Sequence of chain 1.A:
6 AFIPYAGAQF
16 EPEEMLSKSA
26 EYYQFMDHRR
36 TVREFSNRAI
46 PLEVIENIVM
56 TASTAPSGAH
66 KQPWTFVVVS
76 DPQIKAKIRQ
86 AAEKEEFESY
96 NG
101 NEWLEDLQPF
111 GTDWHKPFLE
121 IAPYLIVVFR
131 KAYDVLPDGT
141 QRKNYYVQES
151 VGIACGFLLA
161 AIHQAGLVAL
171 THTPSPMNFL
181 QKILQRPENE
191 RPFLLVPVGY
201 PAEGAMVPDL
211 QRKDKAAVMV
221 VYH

Sequence of chain 2.A:
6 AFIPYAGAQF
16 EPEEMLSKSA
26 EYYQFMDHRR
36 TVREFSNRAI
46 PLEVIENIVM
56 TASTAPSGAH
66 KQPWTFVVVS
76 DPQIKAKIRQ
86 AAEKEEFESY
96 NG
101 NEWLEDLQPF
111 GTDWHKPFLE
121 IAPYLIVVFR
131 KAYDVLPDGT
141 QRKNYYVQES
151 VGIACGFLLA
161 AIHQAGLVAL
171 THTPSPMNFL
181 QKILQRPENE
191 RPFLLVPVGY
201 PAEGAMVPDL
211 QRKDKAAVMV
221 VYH

The protein below binds the small molecule below.
Small molecule (SMILES): N[C@@H](Cc1ccc(O)c(I)c1)C(=O)O

Binding-site contacts:
Ligand atom OF contacts residue GLY63 of chain 1.A at 4.0 Å.
Ligand atom CD contacts residue TRP103 of chain 2.A at 3.9 Å (hydrophobic).
Ligand atom CB contacts residue TYR95 of chain 2.A at 4.1 Å (hydrophobic).
Ligand atom OF contacts residue FMN1 of chain 2.C at 2.7 Å (h-bond).
Ligand atom O contacts residue GLU91 of chain 2.A at 3.5 Å (salt-bridge).
Ligand atom O contacts residue FMN1 of chain 2.C at 2.7 Å (h-bond).
Ligand atom IE contacts residue TYR146 of chain 1.A at 3.8 Å.
Ligand atom CH contacts residue LEU107 of chain 2.A at 3.6 Å (hydrophobic).
Ligand atom OXT contacts residue ASP113 of chain 2.A at 3.7 Å.
Ligand atom OF contacts residue ALA64 of chain 1.A at 2.9 Å (h-bond).
Ligand atom C contacts residue GLU91 of chain 2.A at 3.3 Å.
Ligand atom CD contacts residue LEU107 of chain 2.A at 4.0 Å (hydrophobic).
Ligand atom O contacts residue LYS116 of chain 2.A at 3.0 Å (salt-bridge).
Ligand atom CA contacts residue GLU91 of chain 2.A at 2.9 Å.
Ligand atom O contacts residue HIS172 of chain 2.A at 3.1 Å (h-bond).
Ligand atom C contacts residue FMN1 of chain 2.C at 3.4 Å.
Ligand atom OXT contacts residue THR112 of chain 2.A at 3.5 Å (h-bond).
Ligand atom N contacts residue FMN1 of chain 2.C at 2.6 Å (h-bond).
Ligand atom CC contacts residue LEU107 of chain 2.A at 3.7 Å (hydrophobic).
Ligand atom CB contacts residue LEU107 of chain 2.A at 4.0 Å (hydrophobic).
Ligand atom N contacts residue GLU91 of chain 2.A at 2.7 Å (salt-bridge).
Ligand atom CG contacts residue LEU107 of chain 2.A at 3.7 Å (hydrophobic).
Ligand atom N contacts residue HIS172 of chain 2.A at 4.1 Å.
Ligand atom IE contacts residue GLY63 of chain 1.A at 3.7 Å.
Ligand atom CF contacts residue FMN1 of chain 2.C at 3.5 Å.
Ligand atom IE contacts residue ALA64 of chain 1.A at 3.9 Å.
Ligand atom CH contacts residue FMN1 of chain 2.C at 3.3 Å.
Ligand atom OXT contacts residue TYR95 of chain 2.A at 2.9 Å (h-bond).
Ligand atom N contacts residue THR173 of chain 2.A at 3.8 Å.
Ligand atom CD contacts residue FMN1 of chain 2.C at 3.6 Å.
Ligand atom CF contacts residue LEU107 of chain 2.A at 4.0 Å (hydrophobic).
Ligand atom CB contacts residue TRP103 of chain 2.A at 3.9 Å (hydrophobic).
Ligand atom CF contacts residue ALA64 of chain 1.A at 3.9 Å (hydrophobic).
Ligand atom CG contacts residue FMN1 of chain 2.C at 3.3 Å.
Ligand atom OXT contacts residue LYS116 of chain 2.A at 3.9 Å.
Ligand atom IE contacts residue FMN1 of chain 2.C at 4.0 Å.
Ligand atom CA contacts residue FMN1 of chain 2.C at 3.6 Å.
Ligand atom CC contacts residue FMN1 of chain 2.C at 3.7 Å.
Ligand atom C contacts residue LYS116 of chain 2.A at 3.5 Å.
Ligand atom CE contacts residue FMN1 of chain 2.C at 3.7 Å.